Binding-site contacts:
Ligand atom N3 contacts residue ALA7 of chain 1.B at 3.8 Å.
Ligand atom NA4 contacts residue PHE31 of chain 1.B at 3.8 Å.
Ligand atom N1 contacts residue ASP27 of chain 1.B at 2.4 Å (salt-bridge).
Ligand atom C contacts residue LEU54 of chain 1.B at 3.9 Å (hydrophobic).
Ligand atom N10 contacts residue ILE50 of chain 1.B at 3.8 Å.
Ligand atom C4 contacts residue PHE31 of chain 1.B at 3.6 Å (hydrophobic).
Ligand atom CT contacts residue LEU54 of chain 1.B at 3.6 Å (hydrophobic).
Ligand atom N contacts residue LEU54 of chain 1.B at 3.7 Å.
Ligand atom C4A contacts residue PHE31 of chain 1.B at 3.8 Å (hydrophobic).
Ligand atom C14 contacts residue ILE50 of chain 1.B at 3.9 Å (hydrophobic).
Ligand atom C16 contacts residue PHE31 of chain 1.B at 3.7 Å (hydrophobic).
Ligand atom CM contacts residue SER49 of chain 1.B at 3.7 Å.
Ligand atom CA contacts residue LEU54 of chain 1.B at 4.0 Å (hydrophobic).
Ligand atom NA2 contacts residue ALA6 of chain 1.B at 3.6 Å (h-bond).
Ligand atom C2 contacts residue ALA7 of chain 1.B at 3.8 Å (hydrophobic).
Ligand atom NA4 contacts residue ILE5 of chain 1.B at 3.0 Å (h-bond).
Ligand atom O2 contacts residue ARG57 of chain 1.B at 2.9 Å (salt-bridge).
Ligand atom NA2 contacts residue ASP27 of chain 1.B at 2.8 Å (salt-bridge).
Ligand atom N8 contacts residue ASP27 of chain 1.B at 3.4 Å (salt-bridge).
Ligand atom O2 contacts residue LYS32 of chain 1.B at 3.7 Å.
Ligand atom NA4 contacts residue ALA6 of chain 1.B at 4.0 Å.
Ligand atom NA4 contacts residue ILE94 of chain 1.B at 3.1 Å (h-bond).
Ligand atom C4 contacts residue ILE5 of chain 1.B at 3.7 Å (hydrophobic).
Ligand atom NA2 contacts residue ALA7 of chain 1.B at 3.8 Å.
Ligand atom C16 contacts residue LEU54 of chain 1.B at 4.0 Å (hydrophobic).
Ligand atom C2 contacts residue ALA6 of chain 1.B at 3.8 Å (hydrophobic).
Ligand atom C8A contacts residue ASP27 of chain 1.B at 3.4 Å.
Ligand atom NA2 contacts residue THR113 of chain 1.B at 3.3 Å (h-bond).
Ligand atom NA2 contacts residue TRP30 of chain 1.B at 3.9 Å.
Ligand atom N3 contacts residue PHE31 of chain 1.B at 3.8 Å.
Ligand atom CT contacts residue ARG57 of chain 1.B at 3.4 Å.
Ligand atom O1 contacts residue LEU54 of chain 1.B at 3.2 Å.
Ligand atom N1 contacts residue ALA7 of chain 1.B at 3.8 Å.
Ligand atom C2 contacts residue ASP27 of chain 1.B at 3.2 Å.
Ligand atom C4 contacts residue ALA6 of chain 1.B at 4.0 Å (hydrophobic).
Ligand atom O1 contacts residue PHE31 of chain 1.B at 3.1 Å.
Ligand atom N3 contacts residue ILE5 of chain 1.B at 3.6 Å.
Ligand atom N3 contacts residue ALA6 of chain 1.B at 3.4 Å.
Ligand atom O1 contacts residue ARG57 of chain 1.B at 2.6 Å (salt-bridge).
Ligand atom NA4 contacts residue TYR100 of chain 1.B at 3.4 Å (h-bond).

A protein and the small-molecule ligand that binds it are described below.
Small molecule (SMILES): CN(Cc1cnc2nc(N)nc(N)c2n1)c1ccc(C(=O)N[C@@H](CCC(=O)O)C(=O)O)cc1

Sequence of chain 1.B:
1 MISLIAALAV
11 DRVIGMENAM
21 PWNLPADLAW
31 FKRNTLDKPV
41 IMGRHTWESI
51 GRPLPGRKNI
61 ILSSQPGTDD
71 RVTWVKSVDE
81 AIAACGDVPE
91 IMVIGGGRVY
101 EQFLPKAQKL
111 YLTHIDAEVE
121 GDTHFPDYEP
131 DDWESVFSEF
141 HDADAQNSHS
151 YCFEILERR